Binding-site contacts:
Ligand atom O1 contacts residue ILE69 of chain 1.D at 3.3 Å.
Ligand atom F3 contacts residue VAL204 of chain 1.D at 3.6 Å.
Ligand atom C1 contacts residue GLY145 of chain 1.D at 3.6 Å.
Ligand atom N4 contacts residue ILE142 of chain 1.D at 3.2 Å (h-bond).
Ligand atom C14 contacts residue ASP206 of chain 1.D at 3.7 Å.
Ligand atom F3 contacts residue ILE122 of chain 1.D at 3.6 Å.
Ligand atom N2 contacts residue GLU109 of chain 1.D at 3.1 Å (salt-bridge).
Ligand atom O3 contacts residue ALA205 of chain 1.D at 3.5 Å.
Ligand atom O2 contacts residue ALA88 of chain 1.D at 3.5 Å.
Ligand atom C21 contacts residue ILE142 of chain 1.D at 3.4 Å (hydrophobic).
Ligand atom N1 contacts residue TYR141 of chain 1.D at 3.7 Å.
Ligand atom C16 contacts residue ASP206 of chain 1.D at 3.5 Å.
Ligand atom C12 contacts residue ASP206 of chain 1.D at 3.7 Å.
Ligand atom C9 contacts residue ASP206 of chain 1.D at 3.7 Å.
Ligand atom N2 contacts residue LYS90 of chain 1.D at 3.5 Å (salt-bridge).
Ligand atom C7 contacts residue PHE207 of chain 1.D at 3.7 Å (hydrophobic).
Ligand atom F2 contacts residue ALA205 of chain 1.D at 3.5 Å.
Ligand atom N1 contacts residue ILE142 of chain 1.D at 2.6 Å (h-bond).
Ligand atom C1 contacts residue ILE142 of chain 1.D at 3.0 Å (hydrophobic).
Ligand atom O2 contacts residue VAL77 of chain 1.D at 3.7 Å.
Ligand atom C13 contacts residue ASP206 of chain 1.D at 3.7 Å.
Ligand atom N3 contacts residue GLU109 of chain 1.D at 3.0 Å (salt-bridge).
Ligand atom F1 contacts residue LEU177 of chain 1.D at 3.5 Å.
Ligand atom F3 contacts residue VAL121 of chain 1.D at 3.2 Å.
Ligand atom C18 contacts residue THR139 of chain 1.D at 3.6 Å.
Ligand atom O3 contacts residue ASP206 of chain 1.D at 3.0 Å (salt-bridge).
Ligand atom O3 contacts residue ILE122 of chain 1.D at 3.4 Å.
Ligand atom F3 contacts residue LEU116 of chain 1.D at 3.6 Å.
Ligand atom C11 contacts residue ASP206 of chain 1.D at 3.7 Å.
Ligand atom F2 contacts residue HIS186 of chain 1.D at 3.3 Å.
Ligand atom C21 contacts residue LEU195 of chain 1.D at 3.5 Å (hydrophobic).
Ligand atom C10 contacts residue GLU109 of chain 1.D at 3.6 Å.
Ligand atom N2 contacts residue ASP206 of chain 1.D at 3.2 Å (salt-bridge).
Ligand atom C8 contacts residue ASP206 of chain 1.D at 3.5 Å.
Ligand atom F2 contacts residue VAL204 of chain 1.D at 3.7 Å.
Ligand atom C1 contacts residue TYR141 of chain 1.D at 3.5 Å (hydrophobic).
Ligand atom C15 contacts residue ASP206 of chain 1.D at 3.7 Å.
Ligand atom N3 contacts residue ASP206 of chain 1.D at 3.4 Å (salt-bridge).
Ligand atom C5 contacts residue ALA88 of chain 1.D at 3.6 Å (hydrophobic).
Ligand atom C10 contacts residue ASP206 of chain 1.D at 3.1 Å.

The protein below binds the small molecule below.
Small molecule (SMILES): CNC(=O)c1cc(Oc2ccc(NC(=O)Nc3cccc(C(F)(F)F)c3)cc2)ccn1

Sequence of chain 1.D:
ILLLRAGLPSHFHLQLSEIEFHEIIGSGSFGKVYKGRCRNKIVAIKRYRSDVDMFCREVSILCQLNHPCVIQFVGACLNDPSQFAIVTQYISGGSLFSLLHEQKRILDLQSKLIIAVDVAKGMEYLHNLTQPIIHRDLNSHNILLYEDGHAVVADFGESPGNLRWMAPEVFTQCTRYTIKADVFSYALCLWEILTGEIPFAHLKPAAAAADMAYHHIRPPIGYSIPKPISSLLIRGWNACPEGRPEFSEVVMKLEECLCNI